This small molecule binds to this protein.
Small molecule (SMILES): Nc1ncnc2c1ncn2[C@@H]1O[C@H](CO[P](=O)(O)O[P](=O)(O)NP(=O)(O)O)[C@@H](O)[C@H]1O

Sequence of chain 4.C:
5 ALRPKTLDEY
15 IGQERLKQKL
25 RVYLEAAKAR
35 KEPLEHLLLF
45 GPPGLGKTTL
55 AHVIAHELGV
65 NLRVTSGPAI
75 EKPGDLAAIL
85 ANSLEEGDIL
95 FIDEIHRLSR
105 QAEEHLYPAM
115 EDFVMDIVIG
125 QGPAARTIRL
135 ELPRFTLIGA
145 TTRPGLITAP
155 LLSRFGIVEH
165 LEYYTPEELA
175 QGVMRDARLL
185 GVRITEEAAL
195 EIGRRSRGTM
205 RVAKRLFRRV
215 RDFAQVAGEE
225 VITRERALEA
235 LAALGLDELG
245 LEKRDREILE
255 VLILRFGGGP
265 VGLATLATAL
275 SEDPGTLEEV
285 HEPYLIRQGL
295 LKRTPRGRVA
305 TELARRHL

Binding-site contacts:
Ligand atom PG contacts residue THR52 of chain 4.C at 3.9 Å.
Ligand atom C5 contacts residue MET204 of chain 4.C at 3.7 Å (hydrophobic).
Ligand atom O1B contacts residue THR52 of chain 4.C at 2.8 Å (h-bond).
Ligand atom C8 contacts residue THR53 of chain 4.C at 3.8 Å.
Ligand atom C2' contacts residue THR53 of chain 4.C at 3.8 Å.
Ligand atom O3A contacts residue THR53 of chain 4.C at 3.7 Å.
Ligand atom PB contacts residue THR53 of chain 4.C at 3.4 Å.
Ligand atom O2A contacts residue GLY48 of chain 4.C at 2.7 Å (h-bond).
Ligand atom C6 contacts residue ARG7 of chain 4.C at 3.4 Å.
Ligand atom C2 contacts residue ARG7 of chain 4.C at 3.1 Å.
Ligand atom O2B contacts residue THR53 of chain 4.C at 3.1 Å (h-bond).
Ligand atom C1' contacts residue LYS208 of chain 4.C at 3.6 Å.
Ligand atom C4 contacts residue MET204 of chain 4.C at 3.7 Å (hydrophobic).
Ligand atom O1B contacts residue LYS51 of chain 4.C at 3.1 Å (salt-bridge).
Ligand atom N3 contacts residue ARG7 of chain 4.C at 3.5 Å (salt-bridge).
Ligand atom O2G contacts residue THR52 of chain 4.C at 2.9 Å (h-bond).
Ligand atom N6 contacts residue TYR14 of chain 4.C at 3.0 Å.
Ligand atom N7 contacts residue MET204 of chain 4.C at 3.8 Å.
Ligand atom O1A contacts residue ARG205 of chain 4.C at 3.7 Å.
Ligand atom O3A contacts residue GLY48 of chain 4.C at 3.9 Å.
Ligand atom PA contacts residue GLY48 of chain 4.C at 3.7 Å.
Ligand atom C4 contacts residue ARG7 of chain 4.C at 3.7 Å.
Ligand atom C6 contacts residue MET204 of chain 4.C at 3.9 Å (hydrophobic).
Ligand atom N1 contacts residue ARG7 of chain 4.C at 3.1 Å (salt-bridge).
Ligand atom O1B contacts residue THR53 of chain 4.C at 2.7 Å (h-bond).
Ligand atom N1 contacts residue ILE15 of chain 4.C at 3.4 Å.
Ligand atom O2A contacts residue MET204 of chain 4.C at 3.8 Å.
Ligand atom C6 contacts residue TYR14 of chain 4.C at 3.9 Å (hydrophobic).
Ligand atom O4' contacts residue LYS208 of chain 4.C at 3.4 Å.
Ligand atom O1G contacts residue GLY48 of chain 4.C at 3.8 Å.
Ligand atom C2 contacts residue ILE15 of chain 4.C at 3.9 Å (hydrophobic).
Ligand atom O2A contacts residue ARG205 of chain 4.C at 3.3 Å (salt-bridge).
Ligand atom C5 contacts residue ARG7 of chain 4.C at 3.7 Å.
Ligand atom O2G contacts residue LYS51 of chain 4.C at 3.1 Å.
Ligand atom N6 contacts residue ILE15 of chain 4.C at 3.4 Å (h-bond).
Ligand atom PB contacts residue THR52 of chain 4.C at 3.8 Å.
Ligand atom PG contacts residue LYS51 of chain 4.C at 3.8 Å.
Ligand atom O2B contacts residue THR52 of chain 4.C at 3.7 Å.
Ligand atom O1G contacts residue GLY50 of chain 4.C at 3.6 Å.
Ligand atom O1G contacts residue LYS51 of chain 4.C at 3.1 Å (salt-bridge).